This small molecule binds to this protein.
Small molecule (SMILES): CCC(=O)N[C@H]1CCOC[C@H]1Nc1ncc2cc(-c3c(Cl)c(OC)cc(OC)c3Cl)ccc2n1

Sequence of chain 1.A:
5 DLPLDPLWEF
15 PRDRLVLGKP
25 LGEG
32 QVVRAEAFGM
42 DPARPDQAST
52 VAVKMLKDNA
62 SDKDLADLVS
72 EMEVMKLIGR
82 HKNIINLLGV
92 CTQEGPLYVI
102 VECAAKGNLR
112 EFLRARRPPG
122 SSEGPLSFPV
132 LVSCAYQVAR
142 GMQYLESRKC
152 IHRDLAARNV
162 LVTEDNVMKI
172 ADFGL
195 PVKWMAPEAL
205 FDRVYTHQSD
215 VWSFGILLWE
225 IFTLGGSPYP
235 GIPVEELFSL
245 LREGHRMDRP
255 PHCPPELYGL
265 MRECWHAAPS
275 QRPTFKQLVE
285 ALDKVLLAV

Binding-site contacts:
Ligand atom C8 contacts residue GLU72 of chain 1.A at 3.6 Å.
Ligand atom CL2 contacts residue VAL102 of chain 1.A at 3.7 Å.
Ligand atom O2 contacts residue VAL102 of chain 1.A at 3.9 Å.
Ligand atom C7 contacts residue MET76 of chain 1.A at 3.8 Å (hydrophobic).
Ligand atom N4 contacts residue ALA105 of chain 1.A at 3.2 Å (h-bond).
Ligand atom C7 contacts residue ASP173 of chain 1.A at 3.6 Å.
Ligand atom C6 contacts residue GLU72 of chain 1.A at 3.6 Å.
Ligand atom C19 contacts residue ALA106 of chain 1.A at 3.4 Å (hydrophobic).
Ligand atom C19 contacts residue GLY108 of chain 1.A at 3.8 Å.
Ligand atom CL1 contacts residue ALA172 of chain 1.A at 3.2 Å.
Ligand atom O1 contacts residue ASP173 of chain 1.A at 3.2 Å (salt-bridge).
Ligand atom C15 contacts residue LEU162 of chain 1.A at 3.3 Å (hydrophobic).
Ligand atom C15 contacts residue GLU103 of chain 1.A at 3.4 Å.
Ligand atom C24 contacts residue CYS104 of chain 1.A at 1.8 Å (hydrophobic).
Ligand atom N1 contacts residue ALA105 of chain 1.A at 3.0 Å (h-bond).
Ligand atom O3 contacts residue GLY108 of chain 1.A at 3.4 Å.
Ligand atom CL1 contacts residue ILE86 of chain 1.A at 3.7 Å.
Ligand atom C18 contacts residue ALA105 of chain 1.A at 3.8 Å (hydrophobic).
Ligand atom C22 contacts residue CYS104 of chain 1.A at 3.2 Å (hydrophobic).
Ligand atom C24 contacts residue ALA105 of chain 1.A at 3.6 Å (hydrophobic).
Ligand atom N4 contacts residue CYS104 of chain 1.A at 3.6 Å.
Ligand atom C8 contacts residue VAL100 of chain 1.A at 3.7 Å (hydrophobic).
Ligand atom N1 contacts residue LEU162 of chain 1.A at 3.7 Å.
Ligand atom O2 contacts residue LYS55 of chain 1.A at 3.5 Å.
Ligand atom CL1 contacts residue ASP173 of chain 1.A at 3.8 Å.
Ligand atom O4 contacts residue CYS104 of chain 1.A at 3.8 Å.
Ligand atom N1 contacts residue CYS104 of chain 1.A at 3.7 Å.
Ligand atom C10 contacts residue GLU103 of chain 1.A at 3.8 Å.
Ligand atom C15 contacts residue CYS104 of chain 1.A at 3.8 Å (hydrophobic).
Ligand atom C4 contacts residue VAL102 of chain 1.A at 3.5 Å (hydrophobic).
Ligand atom N3 contacts residue ALA105 of chain 1.A at 3.1 Å (h-bond).
Ligand atom C11 contacts residue LEU162 of chain 1.A at 3.5 Å (hydrophobic).
Ligand atom C20 contacts residue GLY108 of chain 1.A at 3.5 Å.
Ligand atom C19 contacts residue ALA105 of chain 1.A at 3.6 Å (hydrophobic).
Ligand atom C15 contacts residue ALA105 of chain 1.A at 3.6 Å (hydrophobic).
Ligand atom O4 contacts residue ARG35 of chain 1.A at 3.5 Å.
Ligand atom CL2 contacts residue VAL33 of chain 1.A at 3.6 Å.
Ligand atom O4 contacts residue LEU25 of chain 1.A at 3.5 Å.
Ligand atom C23 contacts residue CYS104 of chain 1.A at 2.9 Å (hydrophobic).
Ligand atom C3 contacts residue VAL102 of chain 1.A at 3.8 Å (hydrophobic).